Binding-site contacts:
Ligand atom C17 contacts residue ILE184 of chain 22.A at 3.4 Å (hydrophobic).
Ligand atom C08 contacts residue MET241 of chain 22.A at 3.6 Å (hydrophobic).
Ligand atom O10 contacts residue ILE95 of chain 22.A at 3.3 Å.
Ligand atom C08 contacts residue ALA117 of chain 22.A at 3.8 Å (hydrophobic).
Ligand atom C22 contacts residue ALA145 of chain 22.A at 3.6 Å (hydrophobic).
Ligand atom C07 contacts residue TYR193 of chain 22.A at 3.6 Å (hydrophobic).
Ligand atom C30 contacts residue TYR193 of chain 22.A at 3.8 Å (hydrophobic).
Ligand atom F24 contacts residue ILE182 of chain 22.A at 3.6 Å.
Ligand atom F25 contacts residue VAL171 of chain 22.A at 3.1 Å.
Ligand atom C22 contacts residue ALA169 of chain 22.A at 3.5 Å (hydrophobic).
Ligand atom C05 contacts residue TYR193 of chain 22.A at 3.3 Å (hydrophobic).
Ligand atom F26 contacts residue ALA145 of chain 22.A at 2.9 Å.
Ligand atom N19 contacts residue LEU220 of chain 22.A at 3.1 Å.
Ligand atom C22 contacts residue PHE147 of chain 22.A at 3.8 Å (hydrophobic).
Ligand atom N02 contacts residue THR97 of chain 22.A at 3.4 Å.
Ligand atom C04 contacts residue TYR193 of chain 22.A at 3.8 Å (hydrophobic).
Ligand atom N28 contacts residue TYR193 of chain 22.A at 3.4 Å.
Ligand atom F24 contacts residue ALA169 of chain 22.A at 3.3 Å.
Ligand atom N20 contacts residue ILE182 of chain 22.A at 3.3 Å.
Ligand atom N02 contacts residue PHE115 of chain 22.A at 3.6 Å.
Ligand atom C29 contacts residue TYR193 of chain 22.A at 3.5 Å (hydrophobic).
Ligand atom N20 contacts residue PHE147 of chain 22.A at 3.4 Å.
Ligand atom N20 contacts residue ILE184 of chain 22.A at 3.8 Å.
Ligand atom O01 contacts residue PHE115 of chain 22.A at 3.5 Å.
Ligand atom O01 contacts residue THR97 of chain 22.A at 3.6 Å.
Ligand atom C12 contacts residue ILE119 of chain 22.A at 3.4 Å (hydrophobic).
Ligand atom C29 contacts residue VAL195 of chain 22.A at 3.4 Å (hydrophobic).
Ligand atom C30 contacts residue PHE115 of chain 22.A at 3.6 Å (hydrophobic).
Ligand atom C14 contacts residue ILE119 of chain 22.A at 3.6 Å (hydrophobic).
Ligand atom C13 contacts residue ILE119 of chain 22.A at 3.4 Å (hydrophobic).
Ligand atom C16 contacts residue ILE184 of chain 22.A at 3.2 Å (hydrophobic).
Ligand atom F25 contacts residue ALA145 of chain 22.A at 3.0 Å.
Ligand atom C21 contacts residue PHE147 of chain 22.A at 3.8 Å (hydrophobic).
Ligand atom C29 contacts residue SER194 of chain 22.A at 3.5 Å.
Ligand atom C21 contacts residue ILE182 of chain 22.A at 3.4 Å (hydrophobic).
Ligand atom F26 contacts residue ALA169 of chain 22.A at 2.5 Å.
Ligand atom F26 contacts residue MET146 of chain 22.A at 3.2 Å.
Ligand atom F26 contacts residue PHE147 of chain 22.A at 2.6 Å.
Ligand atom O23 contacts residue LEU220 of chain 22.A at 3.2 Å.
Ligand atom C06 contacts residue TYR193 of chain 22.A at 3.8 Å (hydrophobic).

Sequence of chain 22.A:
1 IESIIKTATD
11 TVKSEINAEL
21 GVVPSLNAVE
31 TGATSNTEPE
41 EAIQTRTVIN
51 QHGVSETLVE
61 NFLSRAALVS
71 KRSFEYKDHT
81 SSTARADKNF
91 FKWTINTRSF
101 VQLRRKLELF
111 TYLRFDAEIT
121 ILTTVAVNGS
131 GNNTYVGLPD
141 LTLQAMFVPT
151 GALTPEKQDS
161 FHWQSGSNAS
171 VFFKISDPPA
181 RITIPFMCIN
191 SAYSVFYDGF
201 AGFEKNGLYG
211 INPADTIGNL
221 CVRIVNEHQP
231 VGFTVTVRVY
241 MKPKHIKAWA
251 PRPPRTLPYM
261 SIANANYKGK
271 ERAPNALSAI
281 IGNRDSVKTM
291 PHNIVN

Sequence of chain 22.B:
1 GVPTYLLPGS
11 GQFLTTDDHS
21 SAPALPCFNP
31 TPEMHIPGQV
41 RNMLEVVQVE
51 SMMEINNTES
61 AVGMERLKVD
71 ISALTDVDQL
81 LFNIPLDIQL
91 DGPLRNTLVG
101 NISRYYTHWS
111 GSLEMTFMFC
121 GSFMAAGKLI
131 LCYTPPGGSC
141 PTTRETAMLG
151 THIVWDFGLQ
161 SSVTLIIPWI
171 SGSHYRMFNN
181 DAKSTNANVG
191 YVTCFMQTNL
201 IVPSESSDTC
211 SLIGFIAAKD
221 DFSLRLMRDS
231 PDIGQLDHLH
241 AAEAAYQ

A small-molecule ligand and the protein it binds are described below.
Small molecule (SMILES): Cc1cc(-c2noc(C(F)(F)F)n2)ccc1OCCCc1cc(C(=O)N(C)C)no1